Binding-site contacts:
Ligand atom O7 contacts residue ASN9 of chain 1.E at 3.7 Å.
Ligand atom C8 contacts residue ASN9 of chain 1.E at 3.6 Å.
Ligand atom C5 contacts residue SER11 of chain 1.E at 4.1 Å.
Ligand atom O5 contacts residue SER11 of chain 1.E at 3.2 Å.
Ligand atom C3 contacts residue ASN9 of chain 1.E at 3.7 Å.
Ligand atom C6 contacts residue ASN9 of chain 1.E at 3.6 Å.
Ligand atom C7 contacts residue ASN9 of chain 1.E at 3.2 Å.
Ligand atom O6 contacts residue SER11 of chain 1.E at 4.1 Å.
Ligand atom C5 contacts residue ASN9 of chain 1.E at 3.5 Å.
Ligand atom N2 contacts residue ASN9 of chain 1.E at 3.1 Å (h-bond).
Ligand atom C2 contacts residue ASN9 of chain 1.E at 2.4 Å.
Ligand atom O5 contacts residue ASN9 of chain 1.E at 2.4 Å (h-bond).
Ligand atom C6 contacts residue SER11 of chain 1.E at 4.3 Å.
Ligand atom C1 contacts residue ASN9 of chain 1.E at 1.4 Å.
Ligand atom C1 contacts residue SER11 of chain 1.E at 4.2 Å.
Ligand atom C4 contacts residue ASN9 of chain 1.E at 4.0 Å.

A small-molecule ligand and the protein it binds are described below.
Small molecule (SMILES): CC(=O)N[C@H]1[C@H](O[C@H]2[C@H](O)[C@@H](NC(C)=O)CO[C@@H]2CO)O[C@H](CO)[C@@H](O)[C@@H]1O

Sequence of chain 1.E:
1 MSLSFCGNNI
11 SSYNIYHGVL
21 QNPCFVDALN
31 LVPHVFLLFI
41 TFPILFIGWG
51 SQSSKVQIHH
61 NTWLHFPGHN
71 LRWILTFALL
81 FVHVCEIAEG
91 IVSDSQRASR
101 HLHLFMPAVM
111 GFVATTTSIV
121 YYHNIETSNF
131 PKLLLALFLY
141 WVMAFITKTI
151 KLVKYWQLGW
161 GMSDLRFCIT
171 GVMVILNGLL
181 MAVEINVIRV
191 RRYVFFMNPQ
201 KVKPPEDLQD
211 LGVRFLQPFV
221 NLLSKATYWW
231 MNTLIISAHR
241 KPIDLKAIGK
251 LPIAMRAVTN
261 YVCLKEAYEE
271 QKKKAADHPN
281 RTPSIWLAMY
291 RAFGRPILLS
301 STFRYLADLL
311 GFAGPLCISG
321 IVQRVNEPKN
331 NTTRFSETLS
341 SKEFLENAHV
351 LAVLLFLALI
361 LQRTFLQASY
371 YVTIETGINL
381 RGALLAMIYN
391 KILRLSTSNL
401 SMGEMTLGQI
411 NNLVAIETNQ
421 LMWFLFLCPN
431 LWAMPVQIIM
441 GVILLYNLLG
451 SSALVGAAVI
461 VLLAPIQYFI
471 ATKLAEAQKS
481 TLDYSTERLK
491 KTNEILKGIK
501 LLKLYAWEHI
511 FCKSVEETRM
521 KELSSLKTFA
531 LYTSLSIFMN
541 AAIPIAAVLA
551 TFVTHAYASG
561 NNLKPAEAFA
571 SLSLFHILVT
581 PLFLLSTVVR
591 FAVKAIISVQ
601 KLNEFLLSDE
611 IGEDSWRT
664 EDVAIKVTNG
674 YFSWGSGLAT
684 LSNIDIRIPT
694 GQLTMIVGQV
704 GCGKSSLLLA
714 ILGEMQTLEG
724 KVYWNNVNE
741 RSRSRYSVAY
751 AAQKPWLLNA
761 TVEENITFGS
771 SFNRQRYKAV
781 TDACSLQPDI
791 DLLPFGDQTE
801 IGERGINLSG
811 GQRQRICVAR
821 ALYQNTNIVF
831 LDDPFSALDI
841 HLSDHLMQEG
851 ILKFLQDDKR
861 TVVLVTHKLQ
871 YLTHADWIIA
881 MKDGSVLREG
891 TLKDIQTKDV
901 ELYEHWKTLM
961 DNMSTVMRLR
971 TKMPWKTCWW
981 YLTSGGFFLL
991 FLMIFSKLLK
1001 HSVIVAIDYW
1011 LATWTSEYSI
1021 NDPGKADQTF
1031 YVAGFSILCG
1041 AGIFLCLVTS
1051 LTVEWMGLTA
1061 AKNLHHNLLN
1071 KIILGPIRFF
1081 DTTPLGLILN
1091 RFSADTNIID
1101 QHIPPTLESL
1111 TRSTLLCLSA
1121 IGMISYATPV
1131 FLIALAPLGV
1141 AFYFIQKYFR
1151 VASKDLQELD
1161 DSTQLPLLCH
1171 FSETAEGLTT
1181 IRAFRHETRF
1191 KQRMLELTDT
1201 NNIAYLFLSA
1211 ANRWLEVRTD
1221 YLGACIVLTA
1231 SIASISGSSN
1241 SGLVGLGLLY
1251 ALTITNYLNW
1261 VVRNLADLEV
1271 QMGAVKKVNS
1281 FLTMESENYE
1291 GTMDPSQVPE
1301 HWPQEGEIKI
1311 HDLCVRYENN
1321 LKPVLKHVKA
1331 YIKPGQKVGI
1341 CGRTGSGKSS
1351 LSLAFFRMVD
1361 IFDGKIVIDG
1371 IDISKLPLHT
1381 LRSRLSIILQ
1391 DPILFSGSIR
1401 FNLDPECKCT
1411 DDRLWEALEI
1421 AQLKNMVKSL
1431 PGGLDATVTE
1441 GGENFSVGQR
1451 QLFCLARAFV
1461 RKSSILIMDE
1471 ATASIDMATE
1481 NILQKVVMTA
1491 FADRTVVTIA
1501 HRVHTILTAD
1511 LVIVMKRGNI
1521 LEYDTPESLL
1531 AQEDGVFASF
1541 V